This protein binds this small molecule.
Small molecule (SMILES): Fc1ccc2[nH]ccc2c1

Sequence of chain 2.B:
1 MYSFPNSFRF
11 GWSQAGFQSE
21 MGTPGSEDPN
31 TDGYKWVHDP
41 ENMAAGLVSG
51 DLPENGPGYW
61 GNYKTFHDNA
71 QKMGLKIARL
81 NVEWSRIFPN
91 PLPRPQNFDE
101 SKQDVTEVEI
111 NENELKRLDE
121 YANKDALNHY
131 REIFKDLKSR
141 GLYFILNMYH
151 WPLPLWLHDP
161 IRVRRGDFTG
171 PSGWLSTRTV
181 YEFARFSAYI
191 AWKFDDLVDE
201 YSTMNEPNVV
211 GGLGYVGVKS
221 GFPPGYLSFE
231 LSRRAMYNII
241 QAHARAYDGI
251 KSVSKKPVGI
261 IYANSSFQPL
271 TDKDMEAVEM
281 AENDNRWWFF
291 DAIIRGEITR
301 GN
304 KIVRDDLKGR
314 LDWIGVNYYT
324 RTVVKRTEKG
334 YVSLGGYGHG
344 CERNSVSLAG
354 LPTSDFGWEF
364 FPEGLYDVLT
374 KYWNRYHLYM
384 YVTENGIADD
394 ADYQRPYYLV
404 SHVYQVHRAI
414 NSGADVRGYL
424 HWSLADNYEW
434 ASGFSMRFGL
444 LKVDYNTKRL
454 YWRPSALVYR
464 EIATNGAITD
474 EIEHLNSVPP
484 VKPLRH

Binding-site contacts:
Ligand atom C6 contacts residue PRO223 of chain 2.B at 3.3 Å (hydrophobic).
Ligand atom C6 contacts residue TRP433 of chain 2.B at 3.5 Å (hydrophobic).
Ligand atom C2 contacts residue ALA434 of chain 2.B at 4.1 Å (hydrophobic).
Ligand atom C3 contacts residue PRO223 of chain 2.B at 4.2 Å (hydrophobic).
Ligand atom C8 contacts residue PRO223 of chain 2.B at 4.0 Å (hydrophobic).
Ligand atom C3 contacts residue GLY221 of chain 2.B at 4.0 Å.
Ligand atom N7 contacts residue PRO223 of chain 2.B at 3.7 Å.
Ligand atom C3 contacts residue TRP433 of chain 2.B at 3.8 Å (hydrophobic).
Ligand atom C9 contacts residue GLY33 of chain 2.B at 3.4 Å.
Ligand atom C9 contacts residue PRO223 of chain 2.B at 4.2 Å (hydrophobic).
Ligand atom C1 contacts residue TRP433 of chain 2.B at 3.7 Å (hydrophobic).
Ligand atom C9 contacts residue PRO152 of chain 2.B at 4.0 Å (hydrophobic).
Ligand atom C3 contacts residue TRP36 of chain 2.B at 4.1 Å (hydrophobic).
Ligand atom N7 contacts residue PHE222 of chain 2.B at 3.5 Å.
Ligand atom C4 contacts residue PHE17 of chain 2.B at 4.1 Å (hydrophobic).
Ligand atom F10 contacts residue GLY221 of chain 2.B at 4.0 Å.
Ligand atom C5 contacts residue PRO223 of chain 2.B at 3.8 Å (hydrophobic).
Ligand atom F10 contacts residue VAL37 of chain 2.B at 3.1 Å.
Ligand atom C8 contacts residue PRO152 of chain 2.B at 3.6 Å (hydrophobic).
Ligand atom N7 contacts residue TRP433 of chain 2.B at 3.9 Å.
Ligand atom C4 contacts residue TRP433 of chain 2.B at 3.5 Å (hydrophobic).
Ligand atom C2 contacts residue GLY221 of chain 2.B at 3.5 Å.
Ligand atom F10 contacts residue TRP36 of chain 2.B at 4.0 Å.
Ligand atom C8 contacts residue TRP151 of chain 2.B at 3.5 Å (hydrophobic).
Ligand atom C1 contacts residue PRO223 of chain 2.B at 3.3 Å (hydrophobic).
Ligand atom C4 contacts residue VAL37 of chain 2.B at 3.8 Å (hydrophobic).
Ligand atom C2 contacts residue TRP433 of chain 2.B at 3.7 Å (hydrophobic).
Ligand atom C1 contacts residue PHE222 of chain 2.B at 3.5 Å (hydrophobic).
Ligand atom C6 contacts residue PHE222 of chain 2.B at 4.0 Å (hydrophobic).
Ligand atom N7 contacts residue TRP151 of chain 2.B at 3.5 Å.
Ligand atom F10 contacts residue TRP433 of chain 2.B at 3.5 Å.
Ligand atom C3 contacts residue VAL37 of chain 2.B at 3.9 Å (hydrophobic).
Ligand atom C2 contacts residue PHE222 of chain 2.B at 4.0 Å (hydrophobic).
Ligand atom C2 contacts residue PRO223 of chain 2.B at 3.7 Å (hydrophobic).
Ligand atom C5 contacts residue GLY33 of chain 2.B at 4.0 Å.
Ligand atom F10 contacts residue ALA434 of chain 2.B at 3.4 Å.
Ligand atom C5 contacts residue TRP433 of chain 2.B at 3.4 Å (hydrophobic).
Ligand atom C8 contacts residue TRP433 of chain 2.B at 3.8 Å (hydrophobic).
Ligand atom C9 contacts residue TRP433 of chain 2.B at 3.5 Å (hydrophobic).
Ligand atom C3 contacts residue ALA434 of chain 2.B at 4.1 Å (hydrophobic).